Sequence of chain 1.B:
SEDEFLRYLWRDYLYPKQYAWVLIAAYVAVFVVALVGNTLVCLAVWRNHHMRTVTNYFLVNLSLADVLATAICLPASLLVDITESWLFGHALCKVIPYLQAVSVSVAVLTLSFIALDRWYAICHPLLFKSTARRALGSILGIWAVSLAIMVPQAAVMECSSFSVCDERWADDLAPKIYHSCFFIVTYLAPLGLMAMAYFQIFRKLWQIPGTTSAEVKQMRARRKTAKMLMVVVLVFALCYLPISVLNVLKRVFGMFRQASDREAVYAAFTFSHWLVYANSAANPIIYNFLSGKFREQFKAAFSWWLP

Binding-site contacts:
Ligand atom C20 contacts residue GLN102 of chain 1.B at 3.3 Å.
Ligand atom N32 contacts residue VAL323 of chain 1.B at 3.5 Å.
Ligand atom C31 contacts residue VAL106 of chain 1.B at 3.4 Å (hydrophobic).
Ligand atom C26 contacts residue PRO99 of chain 1.B at 3.9 Å (hydrophobic).
Ligand atom C13 contacts residue GLN155 of chain 1.B at 2.9 Å.
Ligand atom C08 contacts residue HIS320 of chain 1.B at 3.7 Å.
Ligand atom N28 contacts residue GLN102 of chain 1.B at 3.9 Å.
Ligand atom O02 contacts residue HIS320 of chain 1.B at 3.2 Å.
Ligand atom C23 contacts residue PRO99 of chain 1.B at 3.7 Å (hydrophobic).
Ligand atom C17 contacts residue PRO99 of chain 1.B at 3.9 Å (hydrophobic).
Ligand atom C31 contacts residue VAL323 of chain 1.B at 3.8 Å (hydrophobic).
Ligand atom C04 contacts residue HIS320 of chain 1.B at 3.5 Å.
Ligand atom C01 contacts residue SER79 of chain 1.B at 2.8 Å.
Ligand atom C19 contacts residue GLN102 of chain 1.B at 3.6 Å.
Ligand atom C14 contacts residue GLN155 of chain 1.B at 3.3 Å.
Ligand atom N25 contacts residue PRO99 of chain 1.B at 3.7 Å.
Ligand atom C20 contacts residue TYR324 of chain 1.B at 4.0 Å (hydrophobic).
Ligand atom C19 contacts residue PRO99 of chain 1.B at 3.5 Å (hydrophobic).
Ligand atom C09 contacts residue ASN294 of chain 1.B at 3.8 Å.
Ligand atom C05 contacts residue HIS320 of chain 1.B at 4.0 Å.
Ligand atom CL1 contacts residue ILE98 of chain 1.B at 4.0 Å.
Ligand atom O10 contacts residue ASN294 of chain 1.B at 2.7 Å (h-bond).
Ligand atom C16 contacts residue GLN102 of chain 1.B at 3.8 Å.
Ligand atom C16 contacts residue ALA103 of chain 1.B at 3.8 Å (hydrophobic).
Ligand atom C13 contacts residue GLU180 of chain 1.B at 3.7 Å.
Ligand atom C20 contacts residue PRO99 of chain 1.B at 3.9 Å (hydrophobic).
Ligand atom CL1 contacts residue VAL82 of chain 1.B at 4.0 Å.
Ligand atom CL1 contacts residue TRP88 of chain 1.B at 3.5 Å.
Ligand atom C21 contacts residue ILE98 of chain 1.B at 3.7 Å (hydrophobic).
Ligand atom N18 contacts residue GLN102 of chain 1.B at 3.2 Å.
Ligand atom C03 contacts residue HIS320 of chain 1.B at 3.6 Å.
Ligand atom C04 contacts residue TYR324 of chain 1.B at 3.7 Å (hydrophobic).
Ligand atom N32 contacts residue GLN102 of chain 1.B at 3.7 Å.
Ligand atom N18 contacts residue PRO99 of chain 1.B at 3.7 Å.
Ligand atom C24 contacts residue PRO99 of chain 1.B at 3.6 Å (hydrophobic).
Ligand atom C05 contacts residue TYR324 of chain 1.B at 4.0 Å (hydrophobic).
Ligand atom CL1 contacts residue SER79 of chain 1.B at 4.0 Å.
Ligand atom C31 contacts residue TYR287 of chain 1.B at 3.8 Å (hydrophobic).
Ligand atom C01 contacts residue HIS320 of chain 1.B at 3.1 Å.
Ligand atom C04 contacts residue SER79 of chain 1.B at 3.9 Å.

The small molecule below binds the protein below.
Small molecule (SMILES): COc1ccc(-n2nccn2)c(C(=O)N2CCC[C@@]2(C)c2nc3ccc(Cl)c(C)c3[nH]2)c1